Sequence of chain 1.A:
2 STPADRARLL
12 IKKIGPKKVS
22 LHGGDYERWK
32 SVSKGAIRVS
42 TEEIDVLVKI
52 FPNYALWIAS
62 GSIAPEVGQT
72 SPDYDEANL

Binding-site contacts:
Ligand atom O01 contacts residue LYS50 of chain 1.A at 4.2 Å.
Ligand atom HG2 contacts residue LYS50 of chain 1.A at 3.3 Å.
Ligand atom HG2 contacts residue ILE51 of chain 1.A at 4.3 Å.
Ligand atom C12 contacts residue LEU22 of chain 1.A at 3.3 Å (hydrophobic).
Ligand atom O10 contacts residue HIS23 of chain 1.A at 3.2 Å.
Ligand atom N08 contacts residue HIS23 of chain 1.A at 3.9 Å.
Ligand atom O01 contacts residue ILE51 of chain 1.A at 3.1 Å (h-bond).
Ligand atom O17 contacts residue HIS23 of chain 1.A at 4.1 Å.
Ligand atom C03 contacts residue HIS23 of chain 1.A at 4.5 Å.
Ligand atom C11 contacts residue HIS23 of chain 1.A at 4.2 Å.
Ligand atom C11 contacts residue LEU22 of chain 1.A at 3.9 Å (hydrophobic).
Ligand atom C03 contacts residue LYS50 of chain 1.A at 3.1 Å.
Ligand atom C09 contacts residue HIS23 of chain 1.A at 3.6 Å.
Ligand atom C04 contacts residue LYS50 of chain 1.A at 4.2 Å.
Ligand atom O10 contacts residue LEU22 of chain 1.A at 3.1 Å (h-bond).
Ligand atom C07 contacts residue LYS50 of chain 1.A at 4.3 Å.
Ligand atom O01 contacts residue HIS23 of chain 1.A at 3.8 Å.
Ligand atom C09 contacts residue LEU22 of chain 1.A at 3.9 Å (hydrophobic).
Ligand atom C13 contacts residue LEU22 of chain 1.A at 3.7 Å (hydrophobic).
Ligand atom HG2 contacts residue HIS23 of chain 1.A at 2.2 Å.
Ligand atom C14 contacts residue LEU22 of chain 1.A at 4.0 Å (hydrophobic).
Ligand atom C16 contacts residue HIS23 of chain 1.A at 4.4 Å.
Ligand atom C07 contacts residue HIS23 of chain 1.A at 3.8 Å.

A protein and the small-molecule ligand that binds it are described below.
Small molecule (SMILES): CO[C@H](CNC(=O)c1ccccc1OCC(=O)O)C[Hg]O